This protein binds this small molecule.
Small molecule (SMILES): CCCCCc1cc(O)cc(O)c1C(=O)O

Sequence of chain 2.A:
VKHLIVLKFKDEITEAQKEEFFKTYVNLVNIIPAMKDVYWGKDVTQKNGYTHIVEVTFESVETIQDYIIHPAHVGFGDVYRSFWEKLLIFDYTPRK

Sequence of chain 1.A:
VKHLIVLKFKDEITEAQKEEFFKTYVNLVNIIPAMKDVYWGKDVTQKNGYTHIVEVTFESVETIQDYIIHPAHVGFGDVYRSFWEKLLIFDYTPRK

Binding-site contacts:
Ligand atom C11 contacts residue TYR75 of chain 2.A at 3.8 Å (hydrophobic).
Ligand atom O contacts residue LYS52 of chain 1.A at 3.4 Å (salt-bridge).
Ligand atom C2 contacts residue ILE10 of chain 2.A at 4.2 Å (hydrophobic).
Ligand atom C4 contacts residue LEU95 of chain 2.A at 4.4 Å (hydrophobic).
Ligand atom O1 contacts residue ILE10 of chain 2.A at 3.9 Å.
Ligand atom O contacts residue ILE76 of chain 2.A at 3.3 Å.
Ligand atom C6 contacts residue LEU95 of chain 2.A at 3.9 Å (hydrophobic).
Ligand atom C11 contacts residue HIS8 of chain 2.A at 3.4 Å.
Ligand atom C1 contacts residue TRP92 of chain 2.A at 4.4 Å (hydrophobic).
Ligand atom O1 contacts residue TYR75 of chain 2.A at 2.7 Å (h-bond).
Ligand atom O1 contacts residue HIS81 of chain 2.A at 3.5 Å (h-bond).
Ligand atom C6 contacts residue TRP92 of chain 2.A at 3.8 Å (hydrophobic).
Ligand atom C1 contacts residue PHE26 of chain 2.A at 4.2 Å (hydrophobic).
Ligand atom C contacts residue ILE10 of chain 2.A at 4.1 Å (hydrophobic).
Ligand atom O1 contacts residue HIS8 of chain 2.A at 3.0 Å (h-bond).
Ligand atom C10 contacts residue LYS52 of chain 1.A at 4.2 Å.
Ligand atom C11 contacts residue ILE76 of chain 2.A at 4.0 Å (hydrophobic).
Ligand atom C1 contacts residue ILE10 of chain 2.A at 4.0 Å (hydrophobic).
Ligand atom O3 contacts residue TRP92 of chain 2.A at 3.9 Å.
Ligand atom C7 contacts residue TRP92 of chain 2.A at 4.3 Å (hydrophobic).
Ligand atom C4 contacts residue ILE10 of chain 2.A at 4.2 Å (hydrophobic).
Ligand atom C contacts residue VAL62 of chain 2.A at 4.3 Å (hydrophobic).
Ligand atom C11 contacts residue LYS52 of chain 1.A at 4.1 Å.
Ligand atom C9 contacts residue ILE97 of chain 2.A at 4.3 Å (hydrophobic).
Ligand atom C10 contacts residue HIS81 of chain 2.A at 3.9 Å.
Ligand atom C3 contacts residue TRP92 of chain 2.A at 3.9 Å (hydrophobic).
Ligand atom C3 contacts residue HIS81 of chain 2.A at 4.1 Å.
Ligand atom C9 contacts residue LYS52 of chain 1.A at 3.9 Å.
Ligand atom O contacts residue HIS8 of chain 2.A at 3.0 Å (h-bond).
Ligand atom C11 contacts residue HIS81 of chain 2.A at 3.7 Å.
Ligand atom O2 contacts residue ILE76 of chain 2.A at 3.5 Å.
Ligand atom C2 contacts residue TYR30 of chain 2.A at 3.5 Å (hydrophobic).
Ligand atom C contacts residue PHE26 of chain 2.A at 3.7 Å (hydrophobic).
Ligand atom O contacts residue TYR75 of chain 2.A at 4.0 Å.
Ligand atom C contacts residue TYR30 of chain 2.A at 4.1 Å (hydrophobic).
Ligand atom O2 contacts residue LYS52 of chain 1.A at 3.4 Å (salt-bridge).
Ligand atom C5 contacts residue HIS81 of chain 2.A at 4.3 Å.
Ligand atom C contacts residue LEU12 of chain 2.A at 4.1 Å (hydrophobic).
Ligand atom O1 contacts residue TYR30 of chain 2.A at 4.3 Å.
Ligand atom C2 contacts residue PHE84 of chain 2.A at 3.8 Å (hydrophobic).